This small molecule binds to this protein.
Small molecule (SMILES): CC(C(=O)OCCNC(=O)CCNC(=O)[C@H](O)C(C)(C)COP(=O)(O)OP(=O)(O)OC[C@H]1O[C@@H](n2cnc3c(N)ncnc32)[C@H](O)[C@@H]1OP(=O)(O)O)=[N+]([O-])[O-]

Binding-site contacts:
Ligand atom OP1 contacts residue TRP108 of chain 1.B at 3.9 Å.
Ligand atom O contacts residue ILE68 of chain 1.B at 3.9 Å.
Ligand atom C6 contacts residue PHE250 of chain 1.B at 4.0 Å (hydrophobic).
Ligand atom CP3 contacts residue PHE250 of chain 1.B at 3.9 Å (hydrophobic).
Ligand atom O2' contacts residue LYS253 of chain 1.B at 3.5 Å (salt-bridge).
Ligand atom CP3 contacts residue ALA64 of chain 1.B at 4.0 Å (hydrophobic).
Ligand atom N6 contacts residue HIS66 of chain 1.B at 2.6 Å (h-bond).
Ligand atom CP1 contacts residue ALA64 of chain 1.B at 3.7 Å (hydrophobic).
Ligand atom N7 contacts residue PHE250 of chain 1.B at 3.9 Å.
Ligand atom O7 contacts residue LYS60 of chain 1.B at 3.9 Å.
Ligand atom CP9 contacts residue TRP108 of chain 1.B at 4.0 Å (hydrophobic).
Ligand atom C6 contacts residue HIS66 of chain 1.B at 3.3 Å.
Ligand atom CPB contacts residue LEU25 of chain 1.B at 3.7 Å (hydrophobic).
Ligand atom O31 contacts residue LYS253 of chain 1.B at 2.4 Å (salt-bridge).
Ligand atom P3 contacts residue LYS253 of chain 1.B at 3.7 Å.
Ligand atom CP9 contacts residue LYS60 of chain 1.B at 3.7 Å.
Ligand atom C5 contacts residue PHE250 of chain 1.B at 3.9 Å (hydrophobic).
Ligand atom N6 contacts residue ALA64 of chain 1.B at 3.2 Å (h-bond).
Ligand atom CP5 contacts residue ALA64 of chain 1.B at 4.0 Å (hydrophobic).
Ligand atom N1 contacts residue HIS66 of chain 1.B at 3.2 Å (h-bond).
Ligand atom CP2 contacts residue ALA64 of chain 1.B at 3.3 Å (hydrophobic).
Ligand atom C2 contacts residue LYS24 of chain 1.B at 4.0 Å.
Ligand atom N3 contacts residue LYS24 of chain 1.B at 4.0 Å.
Ligand atom O6 contacts residue LEU25 of chain 1.B at 4.0 Å.
Ligand atom C2 contacts residue ASP67 of chain 1.B at 3.3 Å.
Ligand atom O3' contacts residue LYS253 of chain 1.B at 4.0 Å.
Ligand atom C2 contacts residue ILE68 of chain 1.B at 3.6 Å (hydrophobic).
Ligand atom N7 contacts residue ALA64 of chain 1.B at 3.6 Å.
Ligand atom C8 contacts residue LEU25 of chain 1.B at 4.0 Å (hydrophobic).
Ligand atom O contacts residue PHE250 of chain 1.B at 3.8 Å.
Ligand atom NP1 contacts residue ALA64 of chain 1.B at 2.9 Å (h-bond).
Ligand atom CP2 contacts residue TRP108 of chain 1.B at 3.9 Å (hydrophobic).
Ligand atom CP8 contacts residue TRP108 of chain 1.B at 3.5 Å (hydrophobic).
Ligand atom CP2 contacts residue THR132 of chain 1.B at 3.3 Å.
Ligand atom O contacts residue LEU136 of chain 1.B at 3.5 Å.
Ligand atom CP1 contacts residue THR132 of chain 1.B at 3.8 Å.
Ligand atom N1 contacts residue ILE68 of chain 1.B at 3.1 Å (h-bond).
Ligand atom N1 contacts residue ASP67 of chain 1.B at 3.4 Å.
Ligand atom CP4 contacts residue PHE250 of chain 1.B at 3.4 Å (hydrophobic).
Ligand atom C5' contacts residue LEU25 of chain 1.B at 3.7 Å (hydrophobic).

Sequence of chain 1.B:
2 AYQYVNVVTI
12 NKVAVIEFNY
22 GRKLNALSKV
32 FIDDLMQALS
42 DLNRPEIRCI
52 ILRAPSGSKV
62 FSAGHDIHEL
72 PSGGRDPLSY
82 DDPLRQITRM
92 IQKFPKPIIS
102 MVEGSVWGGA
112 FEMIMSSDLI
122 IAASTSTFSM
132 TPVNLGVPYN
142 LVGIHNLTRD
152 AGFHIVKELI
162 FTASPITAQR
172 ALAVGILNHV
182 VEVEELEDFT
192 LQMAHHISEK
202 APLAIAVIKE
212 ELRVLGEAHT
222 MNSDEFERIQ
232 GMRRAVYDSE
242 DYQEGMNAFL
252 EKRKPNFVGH